Binding-site contacts:
Ligand atom C3 contacts residue ASN254 of chain 1.N at 4.1 Å.
Ligand atom O3 contacts residue ASN254 of chain 1.N at 3.8 Å.
Ligand atom O5 contacts residue TRP287 of chain 1.P at 3.3 Å.
Ligand atom O2 contacts residue ASN254 of chain 1.N at 4.0 Å.
Ligand atom O2 contacts residue THR52 of chain 1.P at 4.4 Å.
Ligand atom O2 contacts residue SER256 of chain 1.N at 4.0 Å.
Ligand atom C5 contacts residue TRP287 of chain 1.P at 3.9 Å (hydrophobic).
Ligand atom O2 contacts residue ASN55 of chain 1.P at 3.5 Å (h-bond).
Ligand atom O4 contacts residue TRP287 of chain 1.P at 2.1 Å.
Ligand atom C6 contacts residue TRP287 of chain 1.P at 3.8 Å (hydrophobic).
Ligand atom C4 contacts residue TRP287 of chain 1.P at 3.4 Å (hydrophobic).
Ligand atom O3 contacts residue TRP287 of chain 1.P at 3.8 Å.
Ligand atom C2 contacts residue TRP287 of chain 1.P at 3.8 Å (hydrophobic).
Ligand atom O3 contacts residue ALA257 of chain 1.N at 4.5 Å.
Ligand atom C3 contacts residue TRP287 of chain 1.P at 4.3 Å (hydrophobic).
Ligand atom C1 contacts residue TRP287 of chain 1.P at 3.8 Å (hydrophobic).
Ligand atom O1 contacts residue TRP287 of chain 1.P at 3.0 Å (h-bond).

Sequence of chain 1.N:
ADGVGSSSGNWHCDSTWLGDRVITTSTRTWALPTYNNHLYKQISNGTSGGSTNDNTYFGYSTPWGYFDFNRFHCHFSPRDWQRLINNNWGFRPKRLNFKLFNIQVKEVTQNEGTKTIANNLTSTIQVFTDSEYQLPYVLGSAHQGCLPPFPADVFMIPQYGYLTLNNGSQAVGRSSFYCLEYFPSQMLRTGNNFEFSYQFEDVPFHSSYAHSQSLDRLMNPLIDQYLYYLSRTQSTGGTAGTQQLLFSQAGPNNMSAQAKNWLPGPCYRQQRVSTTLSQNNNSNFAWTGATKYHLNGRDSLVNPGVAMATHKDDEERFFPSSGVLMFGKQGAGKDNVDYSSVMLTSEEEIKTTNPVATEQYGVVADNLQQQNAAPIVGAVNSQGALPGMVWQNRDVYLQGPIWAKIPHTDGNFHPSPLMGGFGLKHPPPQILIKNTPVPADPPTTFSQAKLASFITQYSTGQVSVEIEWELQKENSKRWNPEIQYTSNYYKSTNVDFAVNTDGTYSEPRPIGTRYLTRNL

Sequence of chain 1.P:
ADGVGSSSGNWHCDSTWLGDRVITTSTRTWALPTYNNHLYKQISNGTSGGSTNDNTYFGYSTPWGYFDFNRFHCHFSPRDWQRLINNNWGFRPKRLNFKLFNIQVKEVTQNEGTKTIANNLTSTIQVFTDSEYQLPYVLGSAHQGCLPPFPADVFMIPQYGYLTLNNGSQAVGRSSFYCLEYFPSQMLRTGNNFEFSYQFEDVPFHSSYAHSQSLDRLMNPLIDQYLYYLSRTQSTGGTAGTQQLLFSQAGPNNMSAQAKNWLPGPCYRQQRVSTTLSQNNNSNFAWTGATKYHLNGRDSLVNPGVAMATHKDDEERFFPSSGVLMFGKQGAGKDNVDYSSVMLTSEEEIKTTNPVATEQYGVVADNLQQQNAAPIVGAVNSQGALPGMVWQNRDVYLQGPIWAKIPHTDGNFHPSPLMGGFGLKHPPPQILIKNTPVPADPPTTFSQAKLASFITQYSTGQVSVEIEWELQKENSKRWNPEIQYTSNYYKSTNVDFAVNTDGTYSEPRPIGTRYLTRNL

The small molecule below binds the protein below.
Small molecule (SMILES): OC[C@H]1O[C@@H](O)[C@H](O)[C@@H](O)[C@H]1O